Sequence of chain 16.A:
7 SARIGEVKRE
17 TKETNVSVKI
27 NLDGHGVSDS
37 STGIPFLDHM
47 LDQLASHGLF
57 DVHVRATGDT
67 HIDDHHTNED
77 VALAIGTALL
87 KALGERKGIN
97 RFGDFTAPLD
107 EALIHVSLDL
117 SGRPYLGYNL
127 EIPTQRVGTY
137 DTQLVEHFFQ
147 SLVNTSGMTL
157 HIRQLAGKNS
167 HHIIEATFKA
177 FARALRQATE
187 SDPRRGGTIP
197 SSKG

A protein and the small-molecule ligand that binds it are described below.
Small molecule (SMILES): O=P(O)(O)C[C@H](O)Cn1cncn1

Sequence of chain 18.A:
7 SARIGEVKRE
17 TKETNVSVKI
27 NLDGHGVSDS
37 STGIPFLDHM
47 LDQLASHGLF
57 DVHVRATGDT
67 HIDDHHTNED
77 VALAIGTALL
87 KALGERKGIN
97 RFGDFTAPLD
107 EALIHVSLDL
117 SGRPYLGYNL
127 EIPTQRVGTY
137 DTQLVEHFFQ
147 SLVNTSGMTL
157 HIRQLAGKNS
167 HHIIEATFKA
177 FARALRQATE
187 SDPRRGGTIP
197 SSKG

Sequence of chain 7.A:
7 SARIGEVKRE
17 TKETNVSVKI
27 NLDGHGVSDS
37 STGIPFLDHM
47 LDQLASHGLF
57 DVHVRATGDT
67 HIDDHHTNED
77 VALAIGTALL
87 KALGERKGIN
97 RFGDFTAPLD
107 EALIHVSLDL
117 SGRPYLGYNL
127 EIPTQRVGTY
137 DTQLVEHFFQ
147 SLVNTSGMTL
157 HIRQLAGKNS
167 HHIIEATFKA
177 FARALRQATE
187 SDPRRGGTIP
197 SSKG

Binding-site contacts:
Ligand atom N4 contacts residue GLU75 of chain 7.A at 3.2 Å (salt-bridge).
Ligand atom C5 contacts residue 5DL1 of chain 16.D at 0.3 Å.
Ligand atom C8 contacts residue 5DL1 of chain 16.D at 0.3 Å.
Ligand atom O10 contacts residue LYS175 of chain 18.A at 2.6 Å (salt-bridge).
Ligand atom O13 contacts residue HIS45 of chain 18.A at 3.2 Å (h-bond).
Ligand atom P9 contacts residue 5DL1 of chain 16.D at 0.2 Å.
Ligand atom O10 contacts residue ARG97 of chain 16.A at 3.2 Å (salt-bridge).
Ligand atom C5 contacts residue HIS71 of chain 7.A at 3.3 Å.
Ligand atom O12 contacts residue 5DL1 of chain 16.D at 0.1 Å (h-bond).
Ligand atom C7 contacts residue 5DL1 of chain 16.D at 0.5 Å.
Ligand atom N2 contacts residue EDO1 of chain 7.J at 2.9 Å.
Ligand atom C3 contacts residue EDO1 of chain 7.J at 2.9 Å.
Ligand atom O11 contacts residue 5DL1 of chain 16.D at 0.3 Å (h-bond).
Ligand atom C5 contacts residue HIS167 of chain 18.A at 3.3 Å.
Ligand atom N1 contacts residue 5DL1 of chain 16.D at 0.4 Å (h-bond).
Ligand atom N4 contacts residue MN1 of chain 16.C at 2.3 Å.
Ligand atom O12 contacts residue LYS199 of chain 16.A at 2.7 Å (salt-bridge).
Ligand atom N1 contacts residue GLU171 of chain 18.A at 3.3 Å (salt-bridge).
Ligand atom O13 contacts residue GLU171 of chain 18.A at 2.7 Å (salt-bridge).
Ligand atom N4 contacts residue HIS71 of chain 7.A at 3.1 Å (h-bond).
Ligand atom O11 contacts residue SER197 of chain 16.A at 2.7 Å (h-bond).
Ligand atom C5 contacts residue MN1 of chain 16.B at 3.2 Å.
Ligand atom O13 contacts residue MN1 of chain 16.B at 2.2 Å.
Ligand atom C6 contacts residue EDO1 of chain 7.J at 2.7 Å.
Ligand atom C3 contacts residue 5DL1 of chain 16.D at 0.6 Å.
Ligand atom O13 contacts residue GLU19 of chain 7.A at 3.2 Å (salt-bridge).
Ligand atom N1 contacts residue MN1 of chain 16.B at 2.2 Å.
Ligand atom N2 contacts residue 5DL1 of chain 16.D at 0.8 Å (h-bond).
Ligand atom C6 contacts residue 5DL1 of chain 16.D at 1.1 Å.
Ligand atom C7 contacts residue GLU171 of chain 18.A at 3.0 Å.
Ligand atom O12 contacts residue ARG119 of chain 16.A at 2.9 Å (salt-bridge).
Ligand atom N1 contacts residue HIS72 of chain 7.A at 3.1 Å (h-bond).
Ligand atom N4 contacts residue 5DL1 of chain 16.D at 0.1 Å (h-bond).
Ligand atom O10 contacts residue ARG119 of chain 16.A at 3.1 Å (salt-bridge).
Ligand atom C3 contacts residue MN1 of chain 16.C at 3.2 Å.
Ligand atom O13 contacts residue 5DL1 of chain 16.D at 0.7 Å (h-bond).
Ligand atom N1 contacts residue HIS167 of chain 18.A at 3.3 Å (h-bond).
Ligand atom C7 contacts residue MN1 of chain 16.B at 3.3 Å.
Ligand atom O11 contacts residue ARG97 of chain 16.A at 2.9 Å (salt-bridge).
Ligand atom O10 contacts residue 5DL1 of chain 16.D at 0.5 Å (h-bond).